Binding-site contacts:
Ligand atom CA contacts residue ZN1 of chain 1.B at 2.9 Å.
Ligand atom CB contacts residue ZN1 of chain 1.B at 4.2 Å.
Ligand atom O contacts residue ZN1 of chain 1.B at 3.9 Å.
Ligand atom N contacts residue HIS109 of chain 1.A at 3.8 Å.
Ligand atom C contacts residue ZN1 of chain 1.B at 3.5 Å.
Ligand atom C contacts residue HIS19 of chain 1.A at 3.5 Å.
Ligand atom N contacts residue ZN1 of chain 1.B at 2.3 Å.
Ligand atom O contacts residue ALA43 of chain 1.A at 3.6 Å.
Ligand atom N contacts residue ZGL1 of chain 1.E at 3.7 Å.
Ligand atom CB contacts residue ZGL1 of chain 1.E at 3.2 Å.
Ligand atom C contacts residue ZGL1 of chain 1.E at 1.4 Å.
Ligand atom O contacts residue HIS19 of chain 1.A at 3.0 Å.
Ligand atom CA contacts residue HIS19 of chain 1.A at 3.8 Å.
Ligand atom CA contacts residue GLU54 of chain 1.A at 4.4 Å.
Ligand atom O contacts residue ZGL1 of chain 1.E at 2.3 Å (h-bond).
Ligand atom N contacts residue HIS19 of chain 1.A at 3.2 Å (h-bond).
Ligand atom C contacts residue HIS109 of chain 1.A at 4.0 Å.
Ligand atom CA contacts residue HIS109 of chain 1.A at 3.6 Å.
Ligand atom CB contacts residue GLU184 of chain 1.A at 4.0 Å.
Ligand atom CA contacts residue GLU184 of chain 1.A at 4.2 Å.
Ligand atom N contacts residue GLU54 of chain 1.A at 3.2 Å (salt-bridge).
Ligand atom CA contacts residue ZGL1 of chain 1.E at 2.5 Å.

Sequence of chain 1.A:
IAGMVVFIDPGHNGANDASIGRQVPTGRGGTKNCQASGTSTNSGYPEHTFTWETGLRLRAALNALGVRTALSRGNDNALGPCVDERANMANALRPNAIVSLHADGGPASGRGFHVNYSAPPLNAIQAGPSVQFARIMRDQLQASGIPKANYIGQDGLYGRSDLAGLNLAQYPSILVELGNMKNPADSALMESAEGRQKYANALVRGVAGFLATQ

A small-molecule ligand and the protein it binds are described below.
Small molecule (SMILES): C[C@H](N)C(=O)O